Sequence of chain 1.B:
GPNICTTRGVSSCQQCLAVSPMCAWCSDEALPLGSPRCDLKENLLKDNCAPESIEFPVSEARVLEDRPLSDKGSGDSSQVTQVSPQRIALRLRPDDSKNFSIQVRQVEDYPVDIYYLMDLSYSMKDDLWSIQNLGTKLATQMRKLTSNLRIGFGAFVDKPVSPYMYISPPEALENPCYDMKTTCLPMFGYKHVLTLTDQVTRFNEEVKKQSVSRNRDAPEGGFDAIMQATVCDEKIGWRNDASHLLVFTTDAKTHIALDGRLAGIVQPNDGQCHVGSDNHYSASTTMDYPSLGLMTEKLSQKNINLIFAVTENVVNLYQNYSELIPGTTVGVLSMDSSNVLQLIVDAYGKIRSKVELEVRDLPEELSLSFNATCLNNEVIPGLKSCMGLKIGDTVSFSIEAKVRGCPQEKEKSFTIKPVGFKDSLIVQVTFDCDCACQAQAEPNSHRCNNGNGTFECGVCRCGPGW

Sequence of chain 1.A:
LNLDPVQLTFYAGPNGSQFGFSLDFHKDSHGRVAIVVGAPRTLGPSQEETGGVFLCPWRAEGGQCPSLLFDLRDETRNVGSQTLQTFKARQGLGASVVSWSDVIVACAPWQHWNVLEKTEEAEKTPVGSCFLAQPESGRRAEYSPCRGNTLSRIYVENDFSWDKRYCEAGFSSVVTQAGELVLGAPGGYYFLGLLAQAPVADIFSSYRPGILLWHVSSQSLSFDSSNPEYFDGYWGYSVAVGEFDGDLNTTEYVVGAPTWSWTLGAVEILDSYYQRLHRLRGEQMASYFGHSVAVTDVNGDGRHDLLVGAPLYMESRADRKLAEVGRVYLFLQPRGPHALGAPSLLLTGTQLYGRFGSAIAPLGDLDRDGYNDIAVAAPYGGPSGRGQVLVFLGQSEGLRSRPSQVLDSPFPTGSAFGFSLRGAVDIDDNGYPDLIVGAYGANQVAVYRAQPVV

Binding-site contacts:
Ligand atom O5 contacts residue ASN320 of chain 1.B at 2.3 Å (h-bond).
Ligand atom O7 contacts residue ASN316 of chain 1.B at 4.5 Å.
Ligand atom O7 contacts residue MET285 of chain 1.A at 3.6 Å.
Ligand atom C6 contacts residue ASN320 of chain 1.B at 4.4 Å.
Ligand atom C7 contacts residue ASN316 of chain 1.B at 4.1 Å.
Ligand atom C5 contacts residue ASN320 of chain 1.B at 3.6 Å.
Ligand atom N2 contacts residue ASN316 of chain 1.B at 3.8 Å.
Ligand atom N2 contacts residue ASN320 of chain 1.B at 3.0 Å (h-bond).
Ligand atom C2 contacts residue ASN320 of chain 1.B at 2.5 Å.
Ligand atom C8 contacts residue TRP262 of chain 1.A at 3.9 Å (hydrophobic).
Ligand atom O7 contacts residue TRP262 of chain 1.A at 4.1 Å.
Ligand atom C7 contacts residue ASN320 of chain 1.B at 3.2 Å.
Ligand atom C3 contacts residue ASN320 of chain 1.B at 3.8 Å.
Ligand atom C1 contacts residue ASN316 of chain 1.B at 3.9 Å.
Ligand atom O6 contacts residue ARG281 of chain 1.A at 3.2 Å (salt-bridge).
Ligand atom O7 contacts residue ASN320 of chain 1.B at 3.0 Å (h-bond).
Ligand atom O7 contacts residue LEU317 of chain 1.B at 4.3 Å.
Ligand atom C8 contacts residue ASN316 of chain 1.B at 3.9 Å.
Ligand atom C8 contacts residue ASN320 of chain 1.B at 4.5 Å.
Ligand atom C8 contacts residue LEU317 of chain 1.B at 3.5 Å (hydrophobic).
Ligand atom C1 contacts residue ASN320 of chain 1.B at 1.4 Å.
Ligand atom O6 contacts residue ARG281 of chain 1.A at 4.2 Å.
Ligand atom C6 contacts residue ARG281 of chain 1.A at 3.7 Å.
Ligand atom C6 contacts residue ARG281 of chain 1.A at 3.8 Å.
Ligand atom C7 contacts residue LEU317 of chain 1.B at 4.1 Å (hydrophobic).
Ligand atom C7 contacts residue TRP262 of chain 1.A at 4.5 Å (hydrophobic).
Ligand atom C4 contacts residue ASN320 of chain 1.B at 4.2 Å.

The protein below binds the small molecule below.
Small molecule (SMILES): CC(=O)N[C@H]1[C@H](O[C@H]2[C@H](O)[C@@H](NC(C)=O)CO[C@@H]2CO)O[C@H](CO)[C@@H](O[C@@H]2O[C@H](CO[C@H]3O[C@H](CO)[C@@H](O)[C@H](O)[C@@H]3O)[C@@H](O)[C@H](O[C@H]3O[C@H](CO)[C@@H](O)[C@H](O)[C@@H]3O)[C@@H]2O)[C@@H]1O